Binding-site contacts:
Ligand atom CL contacts residue GLY277 of chain 1.A at 3.6 Å.
Ligand atom C10 contacts residue PHE196 of chain 1.A at 1.7 Å (hydrophobic).
Ligand atom CL contacts residue PHE196 of chain 1.A at 1.9 Å.
Ligand atom CL contacts residue LEU192 of chain 1.A at 4.1 Å.
Ligand atom O04 contacts residue ILE281 of chain 1.A at 4.3 Å.
Ligand atom C08 contacts residue ASN193 of chain 1.A at 4.4 Å.
Ligand atom C05 contacts residue PHE280 of chain 1.A at 3.1 Å (hydrophobic).
Ligand atom N02 contacts residue PHE280 of chain 1.A at 4.3 Å.
Ligand atom C09 contacts residue PHE280 of chain 1.A at 3.1 Å (hydrophobic).
Ligand atom C09 contacts residue PHE196 of chain 1.A at 1.0 Å (hydrophobic).
Ligand atom CL contacts residue PHE280 of chain 1.A at 3.7 Å.
Ligand atom C10 contacts residue PHE280 of chain 1.A at 3.0 Å (hydrophobic).
Ligand atom C03 contacts residue PHE196 of chain 1.A at 3.8 Å (hydrophobic).
Ligand atom C05 contacts residue PHE196 of chain 1.A at 2.4 Å (hydrophobic).
Ligand atom C07 contacts residue LEU192 of chain 1.A at 4.5 Å (hydrophobic).
Ligand atom C08 contacts residue LEU192 of chain 1.A at 4.1 Å (hydrophobic).
Ligand atom O04 contacts residue PHE196 of chain 1.A at 4.4 Å.
Ligand atom N06 contacts residue PHE196 of chain 1.A at 2.0 Å.
Ligand atom C03 contacts residue PHE280 of chain 1.A at 4.0 Å (hydrophobic).
Ligand atom C07 contacts residue PHE196 of chain 1.A at 1.7 Å (hydrophobic).
Ligand atom N02 contacts residue PHE196 of chain 1.A at 4.5 Å.
Ligand atom C08 contacts residue PHE196 of chain 1.A at 1.4 Å (hydrophobic).
Ligand atom C08 contacts residue PHE280 of chain 1.A at 3.3 Å (hydrophobic).
Ligand atom C07 contacts residue PHE280 of chain 1.A at 3.2 Å (hydrophobic).
Ligand atom N06 contacts residue PHE280 of chain 1.A at 3.1 Å.

Sequence of chain 1.A:
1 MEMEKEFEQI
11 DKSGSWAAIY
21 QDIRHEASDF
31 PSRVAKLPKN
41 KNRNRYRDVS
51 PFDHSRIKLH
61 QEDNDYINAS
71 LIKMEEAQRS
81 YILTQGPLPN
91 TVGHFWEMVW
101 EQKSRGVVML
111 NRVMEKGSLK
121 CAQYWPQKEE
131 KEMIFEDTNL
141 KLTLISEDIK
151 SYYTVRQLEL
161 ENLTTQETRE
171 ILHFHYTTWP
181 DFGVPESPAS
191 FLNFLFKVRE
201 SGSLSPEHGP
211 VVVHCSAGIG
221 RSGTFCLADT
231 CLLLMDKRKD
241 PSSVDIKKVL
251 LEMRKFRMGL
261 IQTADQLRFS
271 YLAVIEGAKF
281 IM

A small-molecule ligand and the protein it binds are described below.
Small molecule (SMILES): CNC(=O)c1cc(Cl)ccn1